Sequence of chain 27.F:
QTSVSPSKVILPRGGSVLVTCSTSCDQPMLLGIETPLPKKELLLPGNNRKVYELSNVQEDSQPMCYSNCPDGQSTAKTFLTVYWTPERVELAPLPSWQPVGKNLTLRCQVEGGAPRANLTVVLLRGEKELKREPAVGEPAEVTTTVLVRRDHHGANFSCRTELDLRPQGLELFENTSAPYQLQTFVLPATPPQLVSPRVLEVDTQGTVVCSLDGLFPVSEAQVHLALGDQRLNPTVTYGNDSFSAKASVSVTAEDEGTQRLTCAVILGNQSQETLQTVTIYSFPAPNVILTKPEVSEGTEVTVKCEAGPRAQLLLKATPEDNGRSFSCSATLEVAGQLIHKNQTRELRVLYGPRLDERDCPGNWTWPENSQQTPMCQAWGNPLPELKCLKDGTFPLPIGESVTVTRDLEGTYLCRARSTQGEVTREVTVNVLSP

Binding-site contacts:
Ligand atom C8 contacts residue PRO167 of chain 27.F at 3.7 Å (hydrophobic).
Ligand atom O6 contacts residue ALA117 of chain 27.F at 2.3 Å.
Ligand atom O6 contacts residue ASN118 of chain 27.F at 4.0 Å.
Ligand atom C5 contacts residue ALA117 of chain 27.F at 4.2 Å (hydrophobic).
Ligand atom O5 contacts residue GLN168 of chain 27.F at 4.0 Å.
Ligand atom C1 contacts residue ASN118 of chain 27.F at 1.6 Å.
Ligand atom C4 contacts residue ALA117 of chain 27.F at 4.2 Å (hydrophobic).
Ligand atom C7 contacts residue PRO167 of chain 27.F at 3.9 Å (hydrophobic).
Ligand atom N2 contacts residue PRO167 of chain 27.F at 4.0 Å.
Ligand atom C5 contacts residue ASN118 of chain 27.F at 3.2 Å.
Ligand atom N2 contacts residue ASN118 of chain 27.F at 3.6 Å.
Ligand atom C8 contacts residue ASP164 of chain 27.F at 4.5 Å.
Ligand atom C6 contacts residue ALA117 of chain 27.F at 3.6 Å (hydrophobic).
Ligand atom C1 contacts residue ALA117 of chain 27.F at 3.9 Å (hydrophobic).
Ligand atom O5 contacts residue ASN118 of chain 27.F at 1.8 Å (h-bond).
Ligand atom C2 contacts residue ALA117 of chain 27.F at 4.0 Å (hydrophobic).
Ligand atom C1 contacts residue PRO167 of chain 27.F at 4.4 Å (hydrophobic).
Ligand atom C7 contacts residue ASN118 of chain 27.F at 3.9 Å.
Ligand atom C4 contacts residue ASN118 of chain 27.F at 3.8 Å.
Ligand atom C3 contacts residue ASN118 of chain 27.F at 3.8 Å.
Ligand atom C6 contacts residue ASN118 of chain 27.F at 4.0 Å.
Ligand atom C1 contacts residue GLN168 of chain 27.F at 4.0 Å.
Ligand atom O7 contacts residue ALA117 of chain 27.F at 4.5 Å.
Ligand atom O7 contacts residue ASN118 of chain 27.F at 3.5 Å (h-bond).
Ligand atom C5 contacts residue GLN168 of chain 27.F at 4.5 Å.
Ligand atom O5 contacts residue ALA117 of chain 27.F at 3.5 Å (h-bond).
Ligand atom C2 contacts residue ASN118 of chain 27.F at 2.7 Å.

A small-molecule ligand and the protein it binds are described below.
Small molecule (SMILES): CC(=O)N[C@@H]1[C@@H](O)[C@H](O)[C@@H](CO)O[C@H]1O